Sequence of chain 1.A:
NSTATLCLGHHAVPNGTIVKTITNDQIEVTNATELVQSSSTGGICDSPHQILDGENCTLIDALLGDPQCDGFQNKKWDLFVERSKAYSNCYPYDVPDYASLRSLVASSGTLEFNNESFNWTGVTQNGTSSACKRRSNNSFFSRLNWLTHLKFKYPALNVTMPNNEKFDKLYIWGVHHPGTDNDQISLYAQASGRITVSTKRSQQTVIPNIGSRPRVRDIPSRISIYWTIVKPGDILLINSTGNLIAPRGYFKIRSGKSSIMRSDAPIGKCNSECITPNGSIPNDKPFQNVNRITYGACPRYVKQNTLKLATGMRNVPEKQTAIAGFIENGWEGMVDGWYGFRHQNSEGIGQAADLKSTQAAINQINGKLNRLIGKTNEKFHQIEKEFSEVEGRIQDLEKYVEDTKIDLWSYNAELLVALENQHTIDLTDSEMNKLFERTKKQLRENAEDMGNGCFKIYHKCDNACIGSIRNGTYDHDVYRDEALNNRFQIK

The protein below binds the small molecule below.
Small molecule (SMILES): CC(=O)N[C@@H]1[C@@H](O)[C@H](O)[C@@H](CO)O[C@H]1O

Binding-site contacts:
Ligand atom C3 contacts residue GLY479 of chain 1.A at 4.3 Å.
Ligand atom C4 contacts residue ALA476 of chain 1.A at 4.0 Å (hydrophobic).
Ligand atom O4 contacts residue ALA476 of chain 1.A at 3.3 Å (h-bond).
Ligand atom C6 contacts residue THR485 of chain 1.A at 3.1 Å.
Ligand atom C7 contacts residue ASN483 of chain 1.A at 3.7 Å.
Ligand atom C5 contacts residue THR485 of chain 1.A at 3.7 Å.
Ligand atom C3 contacts residue ASN483 of chain 1.A at 3.9 Å.
Ligand atom O3 contacts residue GLY479 of chain 1.A at 4.0 Å.
Ligand atom O6 contacts residue THR485 of chain 1.A at 2.6 Å (h-bond).
Ligand atom C1 contacts residue ASN483 of chain 1.A at 1.5 Å.
Ligand atom C5 contacts residue ASN483 of chain 1.A at 3.7 Å.
Ligand atom O4 contacts residue GLY479 of chain 1.A at 4.4 Å.
Ligand atom O6 contacts residue SER480 of chain 1.A at 4.4 Å.
Ligand atom C2 contacts residue ASN483 of chain 1.A at 2.6 Å.
Ligand atom N2 contacts residue ASN483 of chain 1.A at 3.0 Å (h-bond).
Ligand atom C4 contacts residue SER480 of chain 1.A at 3.7 Å.
Ligand atom C4 contacts residue ASN483 of chain 1.A at 4.3 Å.
Ligand atom C1 contacts residue GLY479 of chain 1.A at 4.3 Å.
Ligand atom O5 contacts residue GLY479 of chain 1.A at 4.2 Å.
Ligand atom C2 contacts residue GLY479 of chain 1.A at 3.8 Å.
Ligand atom O7 contacts residue GLY479 of chain 1.A at 3.8 Å.
Ligand atom O5 contacts residue ASN483 of chain 1.A at 2.5 Å (h-bond).
Ligand atom C4 contacts residue GLY479 of chain 1.A at 3.8 Å.
Ligand atom C6 contacts residue SER480 of chain 1.A at 3.8 Å.
Ligand atom C1 contacts residue THR485 of chain 1.A at 4.5 Å.
Ligand atom C5 contacts residue SER480 of chain 1.A at 4.3 Å.
Ligand atom O4 contacts residue SER480 of chain 1.A at 4.1 Å.
Ligand atom O5 contacts residue SER480 of chain 1.A at 4.1 Å.
Ligand atom O5 contacts residue THR485 of chain 1.A at 3.2 Å (h-bond).
Ligand atom O7 contacts residue ASN483 of chain 1.A at 3.7 Å.